Sequence of chain 1.C:
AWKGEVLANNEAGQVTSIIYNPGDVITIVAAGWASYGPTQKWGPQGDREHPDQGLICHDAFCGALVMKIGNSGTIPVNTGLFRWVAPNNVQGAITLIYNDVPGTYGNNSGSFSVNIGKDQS

The small molecule below binds the protein below.
Small molecule (SMILES): OC[C@H]1O[C@@H](OCCCc2cn([C@H]3[C@H](O)[C@@H](O)[C@H](c4cn([C@H]5[C@H](O)[C@@H](O)[C@H](n6cc([C@@H]7O[C@H](CO)[C@@H](n8cc(CCCO[C@@H]9O[C@H](CO)[C@H](O)[C@H](O)[C@H]9O)nn8)[C@H](O)[C@H]7O)nn6)O[C@@H]5CO)nn4)O[C@@H]3CO)nn2)[C@H](O)[C@@H](O)[C@H]1O

Binding-site contacts:
Ligand atom C55 contacts residue THR104 of chain 1.C at 3.5 Å.
Ligand atom C60 contacts residue VAL101 of chain 1.C at 3.7 Å (hydrophobic).
Ligand atom O54 contacts residue TYR36 of chain 1.C at 3.5 Å.
Ligand atom O57 contacts residue CA1 of chain 1.V at 2.5 Å.
Ligand atom C65 contacts residue PRO38 of chain 1.C at 4.0 Å (hydrophobic).
Ligand atom C60 contacts residue ASP100 of chain 1.C at 3.4 Å.
Ligand atom O58 contacts residue CA1 of chain 1.V at 2.4 Å.
Ligand atom O57 contacts residue THR104 of chain 1.C at 3.6 Å.
Ligand atom C64 contacts residue HIS50 of chain 1.C at 3.8 Å.
Ligand atom O63 contacts residue ASN107 of chain 1.C at 3.1 Å (h-bond).
Ligand atom C60 contacts residue GLN53 of chain 1.C at 3.8 Å.
Ligand atom C55 contacts residue CA1 of chain 1.V at 3.3 Å.
Ligand atom C40 contacts residue PRO38 of chain 1.C at 3.6 Å (hydrophobic).
Ligand atom C62 contacts residue CA1 of chain 1.V at 3.9 Å.
Ligand atom C60 contacts residue HIS50 of chain 1.C at 3.7 Å.
Ligand atom O53 contacts residue TYR36 of chain 1.C at 3.7 Å.
Ligand atom O57 contacts residue ASP100 of chain 1.C at 2.6 Å (salt-bridge).
Ligand atom O49 contacts residue THR39 of chain 1.C at 3.2 Å.
Ligand atom O61 contacts residue HIS50 of chain 1.C at 2.8 Å (h-bond).
Ligand atom O21 contacts residue THR39 of chain 1.C at 3.0 Å (h-bond).
Ligand atom O58 contacts residue TYR36 of chain 1.C at 3.5 Å (h-bond).
Ligand atom N43 contacts residue PRO38 of chain 1.C at 3.5 Å.
Ligand atom O58 contacts residue THR104 of chain 1.C at 3.1 Å (h-bond).
Ligand atom C59 contacts residue TYR36 of chain 1.C at 3.9 Å (hydrophobic).
Ligand atom C59 contacts residue CA1 of chain 1.V at 3.3 Å.
Ligand atom N44 contacts residue PRO38 of chain 1.C at 3.9 Å.
Ligand atom C55 contacts residue ASP100 of chain 1.C at 3.5 Å.
Ligand atom O21 contacts residue PRO38 of chain 1.C at 3.2 Å.
Ligand atom O61 contacts residue VAL101 of chain 1.C at 4.0 Å.
Ligand atom C62 contacts residue TYR36 of chain 1.C at 3.5 Å (hydrophobic).
Ligand atom C56 contacts residue GLN53 of chain 1.C at 3.9 Å.
Ligand atom C15 contacts residue THR39 of chain 1.C at 3.8 Å.
Ligand atom C59 contacts residue THR104 of chain 1.C at 3.9 Å.
Ligand atom C51 contacts residue HIS50 of chain 1.C at 3.6 Å.
Ligand atom C62 contacts residue ASN107 of chain 1.C at 3.8 Å.
Ligand atom O61 contacts residue GLN53 of chain 1.C at 2.8 Å (h-bond).
Ligand atom N33 contacts residue PRO38 of chain 1.C at 4.0 Å.
Ligand atom O58 contacts residue ASN107 of chain 1.C at 3.0 Å (h-bond).
Ligand atom O54 contacts residue HIS50 of chain 1.C at 3.3 Å (h-bond).
Ligand atom O57 contacts residue TYR36 of chain 1.C at 3.0 Å (h-bond).